Binding-site contacts:
Ligand atom C2 contacts residue ASN331 of chain 1.A at 2.4 Å.
Ligand atom C1 contacts residue ASN331 of chain 1.A at 1.4 Å.
Ligand atom C8 contacts residue PRO579 of chain 1.A at 3.9 Å (hydrophobic).
Ligand atom C8 contacts residue ASN331 of chain 1.A at 4.2 Å.
Ligand atom C8 contacts residue GLN580 of chain 1.A at 3.4 Å.
Ligand atom C7 contacts residue GLN580 of chain 1.A at 3.6 Å.
Ligand atom C7 contacts residue ASN331 of chain 1.A at 3.0 Å.
Ligand atom C2 contacts residue GLN580 of chain 1.A at 3.8 Å.
Ligand atom O3 contacts residue GLN580 of chain 1.A at 4.2 Å.
Ligand atom O7 contacts residue ASN331 of chain 1.A at 2.8 Å (h-bond).
Ligand atom O5 contacts residue ASN331 of chain 1.A at 2.4 Å (h-bond).
Ligand atom N2 contacts residue ASN331 of chain 1.A at 2.9 Å (h-bond).
Ligand atom C3 contacts residue ASN331 of chain 1.A at 3.8 Å.
Ligand atom C5 contacts residue ASN331 of chain 1.A at 3.7 Å.
Ligand atom N2 contacts residue GLN580 of chain 1.A at 2.8 Å (h-bond).
Ligand atom C4 contacts residue ASN331 of chain 1.A at 4.2 Å.
Ligand atom C1 contacts residue GLN580 of chain 1.A at 4.4 Å.
Ligand atom C3 contacts residue GLN580 of chain 1.A at 3.9 Å.

Sequence of chain 1.A:
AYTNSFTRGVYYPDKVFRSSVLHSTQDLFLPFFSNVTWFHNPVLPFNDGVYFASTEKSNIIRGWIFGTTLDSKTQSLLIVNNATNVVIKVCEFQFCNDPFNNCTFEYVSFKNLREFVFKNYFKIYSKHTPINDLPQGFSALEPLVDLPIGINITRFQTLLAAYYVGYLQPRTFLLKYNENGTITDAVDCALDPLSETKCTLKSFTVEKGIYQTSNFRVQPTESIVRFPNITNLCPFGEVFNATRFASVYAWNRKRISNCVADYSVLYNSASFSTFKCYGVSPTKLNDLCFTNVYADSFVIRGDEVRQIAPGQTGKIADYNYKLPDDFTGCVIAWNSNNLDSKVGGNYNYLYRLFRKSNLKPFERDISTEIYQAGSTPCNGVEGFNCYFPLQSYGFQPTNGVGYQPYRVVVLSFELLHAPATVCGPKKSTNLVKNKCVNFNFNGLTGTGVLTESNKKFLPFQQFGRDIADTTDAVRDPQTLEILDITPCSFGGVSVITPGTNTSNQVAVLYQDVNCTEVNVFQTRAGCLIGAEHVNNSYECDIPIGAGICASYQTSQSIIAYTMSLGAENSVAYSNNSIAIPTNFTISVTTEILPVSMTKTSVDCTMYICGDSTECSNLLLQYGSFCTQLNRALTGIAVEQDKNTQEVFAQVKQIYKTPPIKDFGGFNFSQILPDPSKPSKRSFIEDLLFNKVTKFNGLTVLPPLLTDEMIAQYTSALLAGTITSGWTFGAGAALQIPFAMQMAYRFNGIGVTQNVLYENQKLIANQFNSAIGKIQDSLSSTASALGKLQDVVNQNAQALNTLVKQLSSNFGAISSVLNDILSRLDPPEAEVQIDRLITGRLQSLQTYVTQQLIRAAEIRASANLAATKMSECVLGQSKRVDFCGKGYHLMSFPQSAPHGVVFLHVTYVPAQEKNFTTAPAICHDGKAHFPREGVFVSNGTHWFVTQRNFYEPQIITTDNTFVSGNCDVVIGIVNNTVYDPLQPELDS

The protein below binds the small molecule below.
Small molecule (SMILES): CC(=O)N[C@H]1[C@H](O[C@H]2[C@H](O)[C@@H](NC(C)=O)CO[C@@H]2CO)O[C@H](CO)[C@@H](O)[C@@H]1O